Sequence of chain 1.A:
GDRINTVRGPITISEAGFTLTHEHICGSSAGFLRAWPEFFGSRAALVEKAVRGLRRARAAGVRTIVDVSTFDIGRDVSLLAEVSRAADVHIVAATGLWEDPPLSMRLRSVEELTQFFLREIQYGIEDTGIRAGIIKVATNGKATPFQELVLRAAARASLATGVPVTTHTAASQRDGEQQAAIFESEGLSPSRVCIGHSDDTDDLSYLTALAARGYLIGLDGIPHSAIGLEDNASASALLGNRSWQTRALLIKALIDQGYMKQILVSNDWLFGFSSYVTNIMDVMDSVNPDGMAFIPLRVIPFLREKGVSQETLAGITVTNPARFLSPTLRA

This protein binds this small molecule.
Small molecule (SMILES): CCC1(C)CCCCC1

Binding-site contacts:
Ligand atom CAI contacts residue THR312 of chain 1.A at 4.0 Å.
Ligand atom CAG contacts residue ILE255 of chain 1.A at 3.7 Å (hydrophobic).
Ligand atom CAB contacts residue SER309 of chain 1.A at 4.4 Å.
Ligand atom CAH contacts residue SER309 of chain 1.A at 3.0 Å.
Ligand atom CAH contacts residue THR312 of chain 1.A at 2.8 Å.
Ligand atom CAF contacts residue THR312 of chain 1.A at 3.2 Å.
Ligand atom CAG contacts residue SER309 of chain 1.A at 4.3 Å.
Ligand atom CAE contacts residue VAL308 of chain 1.A at 4.5 Å (hydrophobic).
Ligand atom CAF contacts residue MET260 of chain 1.A at 4.0 Å (hydrophobic).
Ligand atom CAH contacts residue VAL308 of chain 1.A at 3.7 Å (hydrophobic).
Ligand atom CAC contacts residue SER309 of chain 1.A at 3.1 Å.
Ligand atom CAE contacts residue THR312 of chain 1.A at 1.4 Å.
Ligand atom CAG contacts residue THR312 of chain 1.A at 3.6 Å.
Ligand atom CAC contacts residue THR312 of chain 1.A at 2.2 Å.
Ligand atom CAE contacts residue SER309 of chain 1.A at 2.8 Å.